Binding-site contacts:
Ligand atom C4 contacts residue PHE1009 of chain 1.A at 3.7 Å (hydrophobic).
Ligand atom C4 contacts residue LEU1014 of chain 1.A at 3.6 Å (hydrophobic).
Ligand atom C4 contacts residue PHE914 of chain 1.A at 4.1 Å (hydrophobic).
Ligand atom C1' contacts residue ARG880 of chain 1.A at 3.5 Å.
Ligand atom C3 contacts residue PHE1009 of chain 1.A at 3.6 Å (hydrophobic).
Ligand atom C3 contacts residue PHE914 of chain 1.A at 3.6 Å (hydrophobic).
Ligand atom O2 contacts residue MOS1 of chain 1.F at 3.5 Å (h-bond).
Ligand atom O1' contacts residue PHE914 of chain 1.A at 3.5 Å.
Ligand atom C1 contacts residue PHE914 of chain 1.A at 3.4 Å (hydrophobic).
Ligand atom C5 contacts residue SER876 of chain 1.A at 4.1 Å.
Ligand atom C3 contacts residue GLU802 of chain 1.A at 3.1 Å.
Ligand atom C4 contacts residue LEU873 of chain 1.A at 4.0 Å (hydrophobic).
Ligand atom C2 contacts residue PHE1009 of chain 1.A at 3.6 Å (hydrophobic).
Ligand atom O2' contacts residue THR1010 of chain 1.A at 2.7 Å (h-bond).
Ligand atom C1' contacts residue PHE1009 of chain 1.A at 3.8 Å (hydrophobic).
Ligand atom C6 contacts residue SER876 of chain 1.A at 4.2 Å.
Ligand atom C6 contacts residue VAL1011 of chain 1.A at 4.1 Å (hydrophobic).
Ligand atom C5 contacts residue VAL1011 of chain 1.A at 3.7 Å (hydrophobic).
Ligand atom C1' contacts residue PHE914 of chain 1.A at 3.6 Å (hydrophobic).
Ligand atom C4 contacts residue GLU802 of chain 1.A at 3.8 Å.
Ligand atom O2 contacts residue ALA1079 of chain 1.A at 3.7 Å.
Ligand atom O2' contacts residue PHE914 of chain 1.A at 4.1 Å.
Ligand atom O2 contacts residue PHE1009 of chain 1.A at 4.2 Å.
Ligand atom O2 contacts residue PHE914 of chain 1.A at 3.7 Å.
Ligand atom C5 contacts residue LEU1014 of chain 1.A at 3.6 Å (hydrophobic).
Ligand atom C1' contacts residue THR1010 of chain 1.A at 3.6 Å.
Ligand atom C6 contacts residue PHE1009 of chain 1.A at 3.8 Å (hydrophobic).
Ligand atom O1' contacts residue ALA1079 of chain 1.A at 3.8 Å.
Ligand atom C1' contacts residue SER1008 of chain 1.A at 4.2 Å.
Ligand atom O1' contacts residue SER1008 of chain 1.A at 4.2 Å.
Ligand atom O1' contacts residue ARG880 of chain 1.A at 2.9 Å (salt-bridge).
Ligand atom C5 contacts residue PHE1009 of chain 1.A at 3.8 Å (hydrophobic).
Ligand atom C1 contacts residue PHE1009 of chain 1.A at 3.8 Å (hydrophobic).
Ligand atom C6 contacts residue PHE914 of chain 1.A at 4.0 Å (hydrophobic).
Ligand atom C6 contacts residue THR1010 of chain 1.A at 3.7 Å.
Ligand atom O2' contacts residue PHE1009 of chain 1.A at 3.6 Å.
Ligand atom O2' contacts residue ARG880 of chain 1.A at 3.1 Å (salt-bridge).
Ligand atom C1 contacts residue THR1010 of chain 1.A at 4.1 Å.
Ligand atom O2' contacts residue SER1008 of chain 1.A at 3.7 Å.
Ligand atom C2 contacts residue PHE914 of chain 1.A at 3.5 Å (hydrophobic).

A small-molecule ligand and the protein it binds are described below.
Small molecule (SMILES): O=C(O)c1ccccc1O

Sequence of chain 1.A:
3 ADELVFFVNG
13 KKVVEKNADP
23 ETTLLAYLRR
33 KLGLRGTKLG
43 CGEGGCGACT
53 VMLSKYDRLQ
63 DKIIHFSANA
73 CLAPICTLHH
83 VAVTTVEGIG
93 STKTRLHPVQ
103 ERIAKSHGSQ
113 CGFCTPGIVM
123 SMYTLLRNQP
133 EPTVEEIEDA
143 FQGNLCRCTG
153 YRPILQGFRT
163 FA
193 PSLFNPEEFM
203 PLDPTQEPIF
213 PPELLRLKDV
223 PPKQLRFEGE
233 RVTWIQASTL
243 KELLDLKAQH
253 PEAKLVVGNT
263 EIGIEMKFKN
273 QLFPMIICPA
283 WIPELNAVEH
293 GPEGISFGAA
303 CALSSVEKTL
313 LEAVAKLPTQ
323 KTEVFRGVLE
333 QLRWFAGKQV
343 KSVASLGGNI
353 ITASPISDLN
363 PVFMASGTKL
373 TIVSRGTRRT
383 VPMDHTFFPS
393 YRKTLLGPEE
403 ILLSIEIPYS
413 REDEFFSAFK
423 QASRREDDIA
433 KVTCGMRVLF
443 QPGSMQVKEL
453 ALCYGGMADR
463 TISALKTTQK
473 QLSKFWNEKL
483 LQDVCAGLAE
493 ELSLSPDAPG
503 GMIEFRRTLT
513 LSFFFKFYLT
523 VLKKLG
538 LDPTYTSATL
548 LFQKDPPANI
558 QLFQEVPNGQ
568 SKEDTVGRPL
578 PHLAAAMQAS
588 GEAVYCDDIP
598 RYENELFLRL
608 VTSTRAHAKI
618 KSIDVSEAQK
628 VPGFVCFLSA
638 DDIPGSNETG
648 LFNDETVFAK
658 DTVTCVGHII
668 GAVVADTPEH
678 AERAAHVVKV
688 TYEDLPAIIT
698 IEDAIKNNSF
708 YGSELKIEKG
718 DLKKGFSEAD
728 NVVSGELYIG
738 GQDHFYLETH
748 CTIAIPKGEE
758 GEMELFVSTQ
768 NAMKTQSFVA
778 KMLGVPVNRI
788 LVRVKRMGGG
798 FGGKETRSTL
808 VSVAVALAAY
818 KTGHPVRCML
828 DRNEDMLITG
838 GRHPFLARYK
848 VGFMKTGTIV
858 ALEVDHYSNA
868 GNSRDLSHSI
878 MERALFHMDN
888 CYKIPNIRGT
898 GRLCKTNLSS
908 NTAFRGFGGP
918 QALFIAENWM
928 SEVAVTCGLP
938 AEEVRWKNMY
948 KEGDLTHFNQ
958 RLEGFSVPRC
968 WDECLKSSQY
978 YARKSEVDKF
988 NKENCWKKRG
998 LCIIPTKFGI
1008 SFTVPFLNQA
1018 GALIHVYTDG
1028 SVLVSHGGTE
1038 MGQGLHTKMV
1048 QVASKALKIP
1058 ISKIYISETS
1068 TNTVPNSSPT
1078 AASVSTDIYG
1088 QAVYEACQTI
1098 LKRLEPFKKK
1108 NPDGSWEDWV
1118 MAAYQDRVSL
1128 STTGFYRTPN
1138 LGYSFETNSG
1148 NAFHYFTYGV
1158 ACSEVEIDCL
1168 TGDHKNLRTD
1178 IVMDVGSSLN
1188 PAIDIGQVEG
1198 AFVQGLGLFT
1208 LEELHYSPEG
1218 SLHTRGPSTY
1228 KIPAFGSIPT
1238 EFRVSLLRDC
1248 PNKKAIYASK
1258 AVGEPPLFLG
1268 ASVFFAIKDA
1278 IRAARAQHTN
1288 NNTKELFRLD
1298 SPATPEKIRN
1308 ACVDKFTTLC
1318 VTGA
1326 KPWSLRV